Sequence of chain 8.F:
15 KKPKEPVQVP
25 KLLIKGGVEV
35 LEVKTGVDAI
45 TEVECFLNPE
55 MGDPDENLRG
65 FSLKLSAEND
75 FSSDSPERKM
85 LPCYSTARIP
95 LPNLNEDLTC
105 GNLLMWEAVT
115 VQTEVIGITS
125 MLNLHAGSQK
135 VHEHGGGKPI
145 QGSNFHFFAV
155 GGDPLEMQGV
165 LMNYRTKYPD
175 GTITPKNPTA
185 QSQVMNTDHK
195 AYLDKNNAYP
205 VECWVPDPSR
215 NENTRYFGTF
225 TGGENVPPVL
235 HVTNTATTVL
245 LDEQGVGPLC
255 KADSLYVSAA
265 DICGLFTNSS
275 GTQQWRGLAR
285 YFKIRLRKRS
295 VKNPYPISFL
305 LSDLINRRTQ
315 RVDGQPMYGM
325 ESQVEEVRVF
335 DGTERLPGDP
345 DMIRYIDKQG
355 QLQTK

Sequence of chain 9.F:
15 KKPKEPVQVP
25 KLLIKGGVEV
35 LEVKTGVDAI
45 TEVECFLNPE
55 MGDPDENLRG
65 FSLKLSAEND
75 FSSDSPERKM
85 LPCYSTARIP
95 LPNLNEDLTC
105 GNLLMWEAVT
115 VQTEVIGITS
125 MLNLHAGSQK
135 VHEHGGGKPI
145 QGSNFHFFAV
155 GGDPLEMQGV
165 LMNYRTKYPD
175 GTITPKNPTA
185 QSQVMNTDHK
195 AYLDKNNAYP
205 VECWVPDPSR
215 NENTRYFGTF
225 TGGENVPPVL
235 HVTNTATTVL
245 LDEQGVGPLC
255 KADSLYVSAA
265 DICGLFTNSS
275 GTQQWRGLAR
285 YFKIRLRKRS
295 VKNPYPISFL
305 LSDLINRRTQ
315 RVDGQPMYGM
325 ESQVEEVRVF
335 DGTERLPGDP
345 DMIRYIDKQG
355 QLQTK

Binding-site contacts:
Ligand atom C11 contacts residue PHE65 of chain 9.F at 4.0 Å (hydrophobic).
Ligand atom O1B contacts residue THR276 of chain 9.F at 2.4 Å (h-bond).
Ligand atom O8 contacts residue THR276 of chain 9.F at 3.9 Å.
Ligand atom O9 contacts residue GLN278 of chain 9.F at 4.1 Å.
Ligand atom O8 contacts residue GLN278 of chain 9.F at 3.5 Å (h-bond).
Ligand atom O1A contacts residue ASN272 of chain 9.F at 4.1 Å.
Ligand atom O1A contacts residue THR276 of chain 9.F at 3.3 Å (h-bond).
Ligand atom O1B contacts residue ASN272 of chain 9.F at 3.4 Å (h-bond).
Ligand atom N5 contacts residue GLN278 of chain 9.F at 3.9 Å.
Ligand atom C6 contacts residue LYS68 of chain 9.F at 4.0 Å.
Ligand atom C7 contacts residue GLN278 of chain 9.F at 3.9 Å.
Ligand atom C10 contacts residue LEU62 of chain 9.F at 3.6 Å (hydrophobic).
Ligand atom O8 contacts residue LYS68 of chain 9.F at 3.1 Å.
Ligand atom O10 contacts residue LEU62 of chain 9.F at 3.2 Å.
Ligand atom C1 contacts residue ASN272 of chain 9.F at 3.9 Å.
Ligand atom C11 contacts residue LEU62 of chain 9.F at 3.9 Å (hydrophobic).
Ligand atom C9 contacts residue LYS68 of chain 9.F at 3.6 Å.
Ligand atom O1B contacts residue LYS68 of chain 9.F at 3.0 Å (salt-bridge).
Ligand atom C10 contacts residue ASN272 of chain 9.F at 3.9 Å.
Ligand atom C11 contacts residue ASN272 of chain 9.F at 3.6 Å.
Ligand atom C8 contacts residue GLN278 of chain 9.F at 3.7 Å.
Ligand atom O7 contacts residue LEU62 of chain 9.F at 3.9 Å.
Ligand atom O10 contacts residue PHE75 of chain 8.F at 3.9 Å.
Ligand atom O9 contacts residue LYS68 of chain 9.F at 2.5 Å (salt-bridge).
Ligand atom C11 contacts residue PHE270 of chain 9.F at 3.9 Å (hydrophobic).
Ligand atom C6 contacts residue ASN272 of chain 9.F at 3.6 Å.
Ligand atom C9 contacts residue GLN278 of chain 9.F at 3.3 Å.
Ligand atom O1A contacts residue SER274 of chain 9.F at 3.8 Å.
Ligand atom O8 contacts residue ASN272 of chain 9.F at 3.3 Å (h-bond).
Ligand atom C11 contacts residue PHE75 of chain 8.F at 3.5 Å (hydrophobic).
Ligand atom N5 contacts residue ASN272 of chain 9.F at 3.2 Å (h-bond).
Ligand atom O9 contacts residue LEU67 of chain 9.F at 2.3 Å.
Ligand atom C11 contacts residue THR276 of chain 9.F at 3.2 Å.
Ligand atom C11 contacts residue GLN278 of chain 9.F at 3.5 Å.
Ligand atom C1 contacts residue THR276 of chain 9.F at 3.1 Å.
Ligand atom C9 contacts residue LEU67 of chain 9.F at 3.4 Å (hydrophobic).
Ligand atom C11 contacts residue HIS138 of chain 10.F at 3.1 Å.
Ligand atom C10 contacts residue GLN278 of chain 9.F at 4.1 Å.
Ligand atom O4 contacts residue ASP74 of chain 8.F at 4.0 Å.
Ligand atom C8 contacts residue LYS68 of chain 9.F at 3.5 Å.

Sequence of chain 10.F:
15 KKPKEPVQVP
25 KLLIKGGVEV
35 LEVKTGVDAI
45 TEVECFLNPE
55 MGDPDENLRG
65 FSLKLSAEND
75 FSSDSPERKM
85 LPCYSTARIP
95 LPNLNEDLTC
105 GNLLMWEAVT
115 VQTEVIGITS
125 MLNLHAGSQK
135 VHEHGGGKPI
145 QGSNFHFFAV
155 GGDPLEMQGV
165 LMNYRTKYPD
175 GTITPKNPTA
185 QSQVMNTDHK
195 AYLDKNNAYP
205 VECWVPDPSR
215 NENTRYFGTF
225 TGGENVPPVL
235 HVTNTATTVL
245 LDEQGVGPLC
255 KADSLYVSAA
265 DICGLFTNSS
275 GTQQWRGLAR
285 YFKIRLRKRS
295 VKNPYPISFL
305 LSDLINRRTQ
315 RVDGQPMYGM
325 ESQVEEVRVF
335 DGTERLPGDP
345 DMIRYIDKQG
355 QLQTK

The small molecule below binds the protein below.
Small molecule (SMILES): CC(=O)N[C@H]1[C@H]([C@H](O)[C@H](O)CO)O[C@@](O[C@H](CO)[C@@H](O)[C@@H]2O[C@@H](C(=O)O)C[C@H](O)[C@H]2NC(C)=O)(C(=O)O)C[C@@H]1O